Sequence of chain 1.B:
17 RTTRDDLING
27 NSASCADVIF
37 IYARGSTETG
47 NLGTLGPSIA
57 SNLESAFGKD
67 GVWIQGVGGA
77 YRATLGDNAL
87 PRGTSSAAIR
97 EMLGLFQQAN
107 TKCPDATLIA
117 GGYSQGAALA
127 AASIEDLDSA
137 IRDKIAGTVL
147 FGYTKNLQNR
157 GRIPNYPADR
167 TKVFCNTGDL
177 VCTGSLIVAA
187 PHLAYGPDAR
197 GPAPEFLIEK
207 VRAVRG

A small-molecule ligand and the protein it binds are described below.
Small molecule (SMILES): CCCCNC(=O)OC[C@H](CO[PH](=O)CCCC)OC(=O)NCCCC

Binding-site contacts:
Ligand atom O3 contacts residue SER42 of chain 1.B at 3.5 Å (h-bond).
Ligand atom C3 contacts residue LEU182 of chain 1.B at 4.0 Å (hydrophobic).
Ligand atom C13 contacts residue LEU189 of chain 1.B at 3.9 Å (hydrophobic).
Ligand atom C4 contacts residue LEU182 of chain 1.B at 3.9 Å (hydrophobic).
Ligand atom N1 contacts residue THR43 of chain 1.B at 3.4 Å (h-bond).
Ligand atom C1 contacts residue ASN84 of chain 1.B at 3.8 Å.
Ligand atom P1 contacts residue GLN121 of chain 1.B at 3.8 Å.
Ligand atom O2 contacts residue HIS188 of chain 1.B at 3.3 Å (h-bond).
Ligand atom C5 contacts residue HIS188 of chain 1.B at 3.5 Å.
Ligand atom C7 contacts residue LEU81 of chain 1.B at 3.9 Å (hydrophobic).
Ligand atom N2 contacts residue LEU189 of chain 1.B at 3.7 Å.
Ligand atom O4 contacts residue VAL184 of chain 1.B at 3.6 Å.
Ligand atom N1 contacts residue LEU81 of chain 1.B at 3.5 Å.
Ligand atom P1 contacts residue SER42 of chain 1.B at 4.0 Å.
Ligand atom C8 contacts residue THR43 of chain 1.B at 4.0 Å.
Ligand atom P1 contacts residue HIS188 of chain 1.B at 3.8 Å.
Ligand atom C4 contacts residue ASN84 of chain 1.B at 3.9 Å.
Ligand atom O5 contacts residue TYR119 of chain 1.B at 4.1 Å.
Ligand atom O1 contacts residue GLY41 of chain 1.B at 3.9 Å.
Ligand atom C3 contacts residue ASN84 of chain 1.B at 3.8 Å.
Ligand atom C2 contacts residue SER42 of chain 1.B at 4.2 Å.
Ligand atom O2 contacts residue SER120 of chain 1.B at 2.6 Å (h-bond).
Ligand atom C2 contacts residue VAL184 of chain 1.B at 4.1 Å (hydrophobic).
Ligand atom O1 contacts residue ASN84 of chain 1.B at 4.0 Å.
Ligand atom C5 contacts residue TYR119 of chain 1.B at 4.0 Å (hydrophobic).
Ligand atom O1 contacts residue GLN121 of chain 1.B at 3.0 Å (h-bond).
Ligand atom P1 contacts residue SER120 of chain 1.B at 1.6 Å.
Ligand atom C12 contacts residue SER42 of chain 1.B at 4.2 Å.
Ligand atom C2 contacts residue ASN84 of chain 1.B at 3.9 Å.
Ligand atom C4 contacts residue LEU81 of chain 1.B at 3.9 Å (hydrophobic).
Ligand atom C5 contacts residue SER120 of chain 1.B at 3.4 Å.
Ligand atom C15 contacts residue LEU189 of chain 1.B at 4.1 Å (hydrophobic).
Ligand atom C2 contacts residue SER120 of chain 1.B at 4.0 Å.
Ligand atom O1 contacts residue SER120 of chain 1.B at 2.6 Å (h-bond).
Ligand atom C17 contacts residue VAL184 of chain 1.B at 4.0 Å (hydrophobic).
Ligand atom O5 contacts residue LEU189 of chain 1.B at 3.4 Å.
Ligand atom C1 contacts residue SER120 of chain 1.B at 2.6 Å.
Ligand atom O1 contacts residue SER42 of chain 1.B at 2.8 Å (h-bond).
Ligand atom C8 contacts residue LEU81 of chain 1.B at 3.6 Å (hydrophobic).
Ligand atom N1 contacts residue SER42 of chain 1.B at 4.1 Å.